This protein binds this small molecule.
Small molecule (SMILES): CCCCCCC(=O)O

Binding-site contacts:
Ligand atom C2 contacts residue HIS26 of chain 1.A at 3.9 Å.
Ligand atom C7 contacts residue LEU122 of chain 1.B at 3.9 Å (hydrophobic).
Ligand atom C2 contacts residue CYS127 of chain 1.B at 2.7 Å (hydrophobic).
Ligand atom C2 contacts residue LEU39 of chain 1.A at 4.2 Å (hydrophobic).
Ligand atom C3 contacts residue TYR24 of chain 1.A at 3.8 Å (hydrophobic).
Ligand atom C1 contacts residue SER124 of chain 1.B at 4.5 Å.
Ligand atom O2 contacts residue HIS26 of chain 1.A at 3.3 Å.
Ligand atom C4 contacts residue THR123 of chain 1.B at 4.5 Å.
Ligand atom C3 contacts residue LEU122 of chain 1.B at 4.3 Å (hydrophobic).
Ligand atom C1 contacts residue LEU39 of chain 1.A at 3.9 Å (hydrophobic).
Ligand atom C3 contacts residue CYS127 of chain 1.B at 3.4 Å (hydrophobic).
Ligand atom C1 contacts residue HIS26 of chain 1.A at 4.1 Å.
Ligand atom C2 contacts residue TYR24 of chain 1.A at 3.9 Å (hydrophobic).
Ligand atom C6 contacts residue LEU122 of chain 1.B at 4.1 Å (hydrophobic).
Ligand atom C4 contacts residue TYR24 of chain 1.A at 3.6 Å (hydrophobic).
Ligand atom O2 contacts residue SER124 of chain 1.B at 4.5 Å.
Ligand atom C7 contacts residue LEU65 of chain 1.B at 3.5 Å (hydrophobic).
Ligand atom C7 contacts residue GLY66 of chain 1.B at 3.8 Å.
Ligand atom C5 contacts residue TYR24 of chain 1.A at 3.7 Å (hydrophobic).
Ligand atom O2 contacts residue CYS127 of chain 1.B at 2.6 Å (h-bond).
Ligand atom O2 contacts residue ARG25 of chain 1.A at 3.7 Å.
Ligand atom C5 contacts residue LEU122 of chain 1.B at 4.1 Å (hydrophobic).
Ligand atom O2 contacts residue TRP27 of chain 1.A at 3.2 Å (h-bond).
Ligand atom C4 contacts residue LEU122 of chain 1.B at 4.2 Å (hydrophobic).
Ligand atom C1 contacts residue CYS127 of chain 1.B at 1.8 Å (hydrophobic).
Ligand atom C3 contacts residue SER124 of chain 1.B at 3.9 Å.
Ligand atom C2 contacts residue PRO41 of chain 1.A at 4.2 Å (hydrophobic).
Ligand atom C3 contacts residue THR123 of chain 1.B at 3.7 Å.
Ligand atom O2 contacts residue TYR24 of chain 1.A at 4.4 Å.
Ligand atom C1 contacts residue TRP27 of chain 1.A at 4.3 Å (hydrophobic).
Ligand atom C5 contacts residue SER124 of chain 1.B at 4.0 Å.
Ligand atom C6 contacts residue VAL67 of chain 1.B at 3.9 Å (hydrophobic).
Ligand atom C7 contacts residue VAL67 of chain 1.B at 3.6 Å (hydrophobic).
Ligand atom C5 contacts residue THR123 of chain 1.B at 4.1 Å.
Ligand atom C6 contacts residue TYR24 of chain 1.A at 4.4 Å (hydrophobic).
Ligand atom C4 contacts residue PRO41 of chain 1.A at 4.3 Å (hydrophobic).

Sequence of chain 1.B:
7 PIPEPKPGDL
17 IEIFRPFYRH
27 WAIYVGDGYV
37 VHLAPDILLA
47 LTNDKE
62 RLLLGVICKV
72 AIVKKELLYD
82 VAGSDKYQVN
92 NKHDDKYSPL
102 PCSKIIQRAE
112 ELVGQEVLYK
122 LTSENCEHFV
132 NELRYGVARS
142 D

Sequence of chain 1.A:
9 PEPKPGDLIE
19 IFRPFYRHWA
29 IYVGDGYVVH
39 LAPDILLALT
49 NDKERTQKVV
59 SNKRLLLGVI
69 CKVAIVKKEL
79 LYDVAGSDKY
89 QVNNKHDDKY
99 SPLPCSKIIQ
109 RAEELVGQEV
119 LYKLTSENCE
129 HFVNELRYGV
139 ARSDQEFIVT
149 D